Sequence of chain 1.B:
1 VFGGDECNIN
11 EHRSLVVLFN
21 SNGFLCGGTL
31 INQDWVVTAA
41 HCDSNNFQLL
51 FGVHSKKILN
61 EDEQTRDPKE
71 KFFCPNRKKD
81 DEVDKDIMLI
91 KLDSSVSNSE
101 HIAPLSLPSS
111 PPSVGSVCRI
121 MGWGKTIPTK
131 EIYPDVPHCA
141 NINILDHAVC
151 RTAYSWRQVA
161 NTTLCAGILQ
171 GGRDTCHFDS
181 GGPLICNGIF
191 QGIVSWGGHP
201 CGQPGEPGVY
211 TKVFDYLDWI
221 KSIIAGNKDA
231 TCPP

Binding-site contacts:
Ligand atom NH2 contacts residue GLY197 of chain 1.B at 3.6 Å.
Ligand atom CB contacts residue GLY197 of chain 1.B at 2.9 Å.
Ligand atom CA2 contacts residue SER195 of chain 1.B at 3.5 Å.
Ligand atom CZ contacts residue GLY197 of chain 1.B at 3.6 Å.
Ligand atom CZ contacts residue ASP174 of chain 1.B at 3.5 Å.
Ligand atom CA1 contacts residue GLU82 of chain 1.B at 3.6 Å.
Ligand atom N2 contacts residue SER195 of chain 1.B at 2.8 Å (h-bond).
Ligand atom O contacts residue VAL83 of chain 1.B at 3.1 Å.
Ligand atom NH2 contacts residue GLY198 of chain 1.B at 3.3 Å (h-bond).
Ligand atom NH2 contacts residue THR175 of chain 1.B at 3.4 Å (h-bond).
Ligand atom NE contacts residue GLY197 of chain 1.B at 3.6 Å.
Ligand atom CG contacts residue HIS199 of chain 1.B at 3.2 Å.
Ligand atom CA2 contacts residue SER180 of chain 1.B at 2.4 Å.
Ligand atom CD contacts residue GLY197 of chain 1.B at 3.0 Å.
Ligand atom CG contacts residue GLY197 of chain 1.B at 3.3 Å.
Ligand atom OE1 contacts residue GLY197 of chain 1.B at 2.9 Å (h-bond).
Ligand atom CB1 contacts residue SER195 of chain 1.B at 3.5 Å.
Ligand atom OE2 contacts residue GLY198 of chain 1.B at 2.9 Å (h-bond).
Ligand atom CZ contacts residue THR175 of chain 1.B at 3.0 Å.
Ligand atom O2 contacts residue SER180 of chain 1.B at 2.4 Å (h-bond).
Ligand atom OE2 contacts residue GLY197 of chain 1.B at 3.2 Å (h-bond).
Ligand atom NE contacts residue THR175 of chain 1.B at 3.5 Å (h-bond).
Ligand atom OE1 contacts residue TRP196 of chain 1.B at 3.5 Å.
Ligand atom C3 contacts residue HIS41 of chain 1.B at 1.5 Å.
Ligand atom C2 contacts residue SER180 of chain 1.B at 1.4 Å.
Ligand atom C3 contacts residue SER180 of chain 1.B at 2.4 Å.
Ligand atom CB1 contacts residue SER180 of chain 1.B at 2.7 Å.
Ligand atom CA2 contacts residue HIS41 of chain 1.B at 3.5 Å.
Ligand atom NH1 contacts residue THR175 of chain 1.B at 2.7 Å (h-bond).
Ligand atom NH2 contacts residue ASP174 of chain 1.B at 2.8 Å (salt-bridge).
Ligand atom O contacts residue GLU82 of chain 1.B at 3.6 Å (salt-bridge).
Ligand atom O2 contacts residue PHE178 of chain 1.B at 3.0 Å (h-bond).
Ligand atom O contacts residue TRP196 of chain 1.B at 3.6 Å.
Ligand atom N2 contacts residue HIS41 of chain 1.B at 3.3 Å (h-bond).
Ligand atom C1 contacts residue HIS41 of chain 1.B at 3.8 Å.
Ligand atom N2 contacts residue SER180 of chain 1.B at 3.2 Å (h-bond).
Ligand atom C2 contacts residue HIS41 of chain 1.B at 2.6 Å.
Ligand atom NH1 contacts residue ASP174 of chain 1.B at 2.9 Å (salt-bridge).
Ligand atom O2 contacts residue ASP179 of chain 1.B at 3.5 Å (salt-bridge).
Ligand atom NH2 contacts residue CYS201 of chain 1.B at 3.5 Å.

The protein below binds the small molecule below.
Small molecule (SMILES): NC(=[NH2+])NCCC[C@H](NC(=O)CNC(=O)[C@@H](N)CCC(=O)O)[C@H](O)CCl